Binding-site contacts:
Ligand atom C9 contacts residue PHE214 of chain 26.B at 3.7 Å (hydrophobic).
Ligand atom O3 contacts residue TYR89 of chain 26.B at 3.6 Å.
Ligand atom O2 contacts residue VAL173 of chain 26.B at 3.4 Å.
Ligand atom C2 contacts residue PHE214 of chain 26.B at 3.6 Å (hydrophobic).
Ligand atom C13 contacts residue PHE111 of chain 26.B at 3.7 Å (hydrophobic).
Ligand atom C11 contacts residue ILE87 of chain 26.B at 3.8 Å (hydrophobic).
Ligand atom C16 contacts residue TYR136 of chain 26.B at 3.8 Å (hydrophobic).
Ligand atom C21 contacts residue TYR182 of chain 26.B at 3.8 Å (hydrophobic).
Ligand atom C16 contacts residue ALA24 of chain 30.E at 3.8 Å (hydrophobic).
Ligand atom C13 contacts residue MET109 of chain 26.B at 3.4 Å (hydrophobic).
Ligand atom C14 contacts residue TYR136 of chain 26.B at 3.5 Å (hydrophobic).
Ligand atom C17 contacts residue TYR136 of chain 26.B at 3.7 Å (hydrophobic).
Ligand atom C3 contacts residue MET109 of chain 26.B at 3.7 Å (hydrophobic).
Ligand atom C12 contacts residue PHE111 of chain 26.B at 3.8 Å (hydrophobic).
Ligand atom O3 contacts residue PHE107 of chain 26.B at 3.6 Å.
Ligand atom O1 contacts residue ILE87 of chain 26.B at 3.7 Å.
Ligand atom C4 contacts residue MET109 of chain 26.B at 3.8 Å (hydrophobic).
Ligand atom C20 contacts residue LEU217 of chain 26.B at 3.8 Å (hydrophobic).
Ligand atom C5 contacts residue TYR89 of chain 26.B at 3.5 Å (hydrophobic).
Ligand atom C19 contacts residue LEU217 of chain 26.B at 3.8 Å (hydrophobic).
Ligand atom C17 contacts residue ALA24 of chain 30.E at 3.7 Å (hydrophobic).
Ligand atom CL2 contacts residue ILE25 of chain 30.E at 3.4 Å.
Ligand atom C13 contacts residue ILE87 of chain 26.B at 3.7 Å (hydrophobic).
Ligand atom C1 contacts residue TYR182 of chain 26.B at 3.8 Å (hydrophobic).
Ligand atom CL2 contacts residue ALA24 of chain 30.E at 3.5 Å.
Ligand atom C21 contacts residue SER105 of chain 26.B at 3.8 Å.
Ligand atom C10 contacts residue TYR136 of chain 26.B at 3.5 Å (hydrophobic).
Ligand atom C12 contacts residue ILE87 of chain 26.B at 3.8 Å (hydrophobic).
Ligand atom C21 contacts residue HIS184 of chain 26.B at 3.6 Å.
Ligand atom CL3 contacts residue LEU217 of chain 26.B at 3.8 Å.
Ligand atom C7 contacts residue PHE214 of chain 26.B at 3.5 Å (hydrophobic).
Ligand atom O1 contacts residue MET109 of chain 26.B at 3.7 Å.
Ligand atom CL2 contacts residue TYR136 of chain 26.B at 3.6 Å.
Ligand atom C7 contacts residue MET109 of chain 26.B at 3.3 Å (hydrophobic).
Ligand atom C20 contacts residue ILE171 of chain 26.B at 3.8 Å (hydrophobic).
Ligand atom CL3 contacts residue PHE111 of chain 26.B at 3.8 Å.
Ligand atom C9 contacts residue VAL176 of chain 26.B at 3.6 Å (hydrophobic).
Ligand atom C6 contacts residue TYR89 of chain 26.B at 3.7 Å (hydrophobic).
Ligand atom C8 contacts residue MET109 of chain 26.B at 3.4 Å (hydrophobic).
Ligand atom O1 contacts residue PHE214 of chain 26.B at 3.8 Å.

Sequence of chain 26.B:
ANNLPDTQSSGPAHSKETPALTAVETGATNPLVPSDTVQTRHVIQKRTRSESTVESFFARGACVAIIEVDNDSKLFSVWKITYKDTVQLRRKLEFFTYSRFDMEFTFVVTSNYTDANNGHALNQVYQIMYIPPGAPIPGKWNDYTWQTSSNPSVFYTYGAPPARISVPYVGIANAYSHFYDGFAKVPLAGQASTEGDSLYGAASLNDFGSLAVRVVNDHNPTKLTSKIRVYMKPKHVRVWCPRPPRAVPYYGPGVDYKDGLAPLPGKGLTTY

The protein below binds the small molecule below.
Small molecule (SMILES): COc1ccc(OCc2ccc(COc3c(Cl)cccc3Cl)cc2)c(Cl)c1

Sequence of chain 30.E:
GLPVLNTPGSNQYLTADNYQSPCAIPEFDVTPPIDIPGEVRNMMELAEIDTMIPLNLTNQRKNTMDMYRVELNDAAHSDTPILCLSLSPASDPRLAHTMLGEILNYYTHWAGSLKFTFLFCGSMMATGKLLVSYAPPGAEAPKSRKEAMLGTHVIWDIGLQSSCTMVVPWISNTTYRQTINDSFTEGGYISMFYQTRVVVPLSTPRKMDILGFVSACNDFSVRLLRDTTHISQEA